The protein below binds the small molecule below.
Small molecule (SMILES): CO[C@H]1CN(CC(=O)Nc2ccc(-n3ccccc3=O)cc2F)C[C@@H]1NC(=O)c1ccc(Cl)s1

Sequence of chain 1.A:
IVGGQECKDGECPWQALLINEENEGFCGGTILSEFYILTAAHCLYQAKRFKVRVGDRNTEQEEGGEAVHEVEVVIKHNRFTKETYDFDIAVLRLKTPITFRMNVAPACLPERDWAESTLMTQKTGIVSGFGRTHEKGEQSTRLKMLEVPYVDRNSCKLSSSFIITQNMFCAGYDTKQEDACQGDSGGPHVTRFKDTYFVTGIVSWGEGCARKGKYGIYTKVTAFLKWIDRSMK

Binding-site contacts:
Ligand atom C23 contacts residue GLU83 of chain 1.A at 3.2 Å.
Ligand atom C29 contacts residue PHE162 of chain 1.A at 3.6 Å (hydrophobic).
Ligand atom C23 contacts residue PHE162 of chain 1.A at 3.7 Å (hydrophobic).
Ligand atom S3 contacts residue VAL203 of chain 1.A at 3.5 Å.
Ligand atom C28 contacts residue TYR85 of chain 1.A at 3.6 Å (hydrophobic).
Ligand atom CL1 contacts residue TRP205 of chain 1.A at 3.7 Å.
Ligand atom C34 contacts residue CYS209 of chain 1.A at 3.6 Å (hydrophobic).
Ligand atom CL1 contacts residue GLY216 of chain 1.A at 3.5 Å.
Ligand atom O24 contacts residue CYS181 of chain 1.A at 3.7 Å.
Ligand atom C21 contacts residue TRP205 of chain 1.A at 3.4 Å (hydrophobic).
Ligand atom N4 contacts residue GLY206 of chain 1.A at 3.7 Å.
Ligand atom C9 contacts residue TRP205 of chain 1.A at 3.7 Å (hydrophobic).
Ligand atom N7 contacts residue GLY208 of chain 1.A at 3.4 Å (h-bond).
Ligand atom N15 contacts residue GLY206 of chain 1.A at 3.2 Å (h-bond).
Ligand atom C10 contacts residue TRP205 of chain 1.A at 3.5 Å (hydrophobic).
Ligand atom C30 contacts residue THR84 of chain 1.A at 3.1 Å.
Ligand atom S3 contacts residue TRP205 of chain 1.A at 3.5 Å.
Ligand atom C12 contacts residue ALA180 of chain 1.A at 3.3 Å (hydrophobic).
Ligand atom CL1 contacts residue TYR218 of chain 1.A at 3.6 Å.
Ligand atom CL1 contacts residue ALA180 of chain 1.A at 3.7 Å.
Ligand atom C10 contacts residue ALA180 of chain 1.A at 3.6 Å (hydrophobic).
Ligand atom CL1 contacts residue ILE217 of chain 1.A at 3.5 Å.
Ligand atom O33 contacts residue CYS209 of chain 1.A at 3.3 Å (h-bond).
Ligand atom CL1 contacts residue VAL203 of chain 1.A at 3.6 Å.
Ligand atom C29 contacts residue THR84 of chain 1.A at 3.2 Å.
Ligand atom C11 contacts residue TRP205 of chain 1.A at 3.6 Å (hydrophobic).
Ligand atom C12 contacts residue GLY208 of chain 1.A at 3.6 Å.
Ligand atom C8 contacts residue PHE162 of chain 1.A at 3.7 Å (hydrophobic).
Ligand atom N7 contacts residue GLY206 of chain 1.A at 3.7 Å.
Ligand atom C19 contacts residue ALA180 of chain 1.A at 3.4 Å (hydrophobic).
Ligand atom C34 contacts residue GLU135 of chain 1.A at 3.5 Å.
Ligand atom C19 contacts residue ASP179 of chain 1.A at 3.3 Å.
Ligand atom C26 contacts residue TYR85 of chain 1.A at 3.4 Å (hydrophobic).
Ligand atom O24 contacts residue SER185 of chain 1.A at 3.7 Å.
Ligand atom C2 contacts residue GLY206 of chain 1.A at 3.6 Å.
Ligand atom O33 contacts residue GLN182 of chain 1.A at 3.4 Å.
Ligand atom C16 contacts residue GLY206 of chain 1.A at 3.7 Å.
Ligand atom C18 contacts residue GLY206 of chain 1.A at 3.7 Å.
Ligand atom F32 contacts residue GLY206 of chain 1.A at 3.5 Å.
Ligand atom C28 contacts residue TRP205 of chain 1.A at 3.6 Å (hydrophobic).